This protein binds this small molecule.
Small molecule (SMILES): NC(=O)C1=CN([C@@H]2O[C@H](COP(=O)(O)OP(=O)(O)OC[C@H]3O[C@@H](n4cnc5c(N)ncnc54)[C@H](OP(=O)(O)O)[C@@H]3O)[C@@H](O)[C@H]2O)CCC1

Sequence of chain 1.A:
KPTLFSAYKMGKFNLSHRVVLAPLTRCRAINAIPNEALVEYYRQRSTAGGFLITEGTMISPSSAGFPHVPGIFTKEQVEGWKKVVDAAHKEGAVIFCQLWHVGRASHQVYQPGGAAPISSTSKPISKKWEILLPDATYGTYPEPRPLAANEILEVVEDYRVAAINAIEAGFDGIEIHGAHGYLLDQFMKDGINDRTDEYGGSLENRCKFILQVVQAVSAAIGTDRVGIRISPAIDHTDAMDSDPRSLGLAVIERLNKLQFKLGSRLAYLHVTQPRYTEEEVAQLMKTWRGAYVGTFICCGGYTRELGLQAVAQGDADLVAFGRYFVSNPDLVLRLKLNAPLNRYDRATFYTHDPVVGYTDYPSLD

Binding-site contacts:
Ligand atom NBU contacts residue TYR185 of chain 1.A at 3.2 Å.
Ligand atom OAC contacts residue TYR367 of chain 1.A at 2.8 Å (h-bond).
Ligand atom C6 contacts residue ARG340 of chain 1.A at 3.3 Å.
Ligand atom OBV contacts residue THR28 of chain 1.A at 3.2 Å (h-bond).
Ligand atom OBG contacts residue HIS239 of chain 1.A at 3.6 Å.
Ligand atom OBV contacts residue FMN1 of chain 1.B at 3.1 Å (h-bond).
Ligand atom NBU contacts residue HIS180 of chain 1.A at 2.7 Å (h-bond).
Ligand atom NBU contacts residue HIS183 of chain 1.A at 3.2 Å (h-bond).
Ligand atom CBT contacts residue TYR185 of chain 1.A at 3.5 Å (hydrophobic).
Ligand atom C2 contacts residue ARG278 of chain 1.A at 3.4 Å.
Ligand atom OAC contacts residue ARG363 of chain 1.A at 2.9 Å (salt-bridge).
Ligand atom N6 contacts residue ARG340 of chain 1.A at 3.5 Å (salt-bridge).
Ligand atom OP1 contacts residue ARG363 of chain 1.A at 2.9 Å (salt-bridge).
Ligand atom NBP contacts residue FMN1 of chain 1.B at 3.6 Å.
Ligand atom O4' contacts residue ARG278 of chain 1.A at 3.1 Å (salt-bridge).
Ligand atom OAF contacts residue ARG278 of chain 1.A at 2.9 Å (salt-bridge).
Ligand atom CBS contacts residue TYR185 of chain 1.A at 3.5 Å (hydrophobic).
Ligand atom OP3 contacts residue TYR361 of chain 1.A at 2.8 Å (h-bond).
Ligand atom N1 contacts residue ARG340 of chain 1.A at 3.1 Å (salt-bridge).
Ligand atom CBR contacts residue FMN1 of chain 1.B at 3.2 Å.
Ligand atom CBN contacts residue TYR367 of chain 1.A at 3.2 Å (hydrophobic).
Ligand atom N3 contacts residue ARG278 of chain 1.A at 3.3 Å (salt-bridge).
Ligand atom CBT contacts residue FMN1 of chain 1.B at 3.1 Å.
Ligand atom O5' contacts residue ARG363 of chain 1.A at 3.3 Å (salt-bridge).
Ligand atom C4 contacts residue ARG340 of chain 1.A at 3.6 Å.
Ligand atom NBU contacts residue FMN1 of chain 1.B at 3.1 Å.
Ligand atom OBI contacts residue FMN1 of chain 1.B at 3.3 Å.
Ligand atom OAG contacts residue ARG363 of chain 1.A at 3.0 Å (salt-bridge).
Ligand atom OP1 contacts residue TYR361 of chain 1.A at 3.0 Å (h-bond).
Ligand atom N3 contacts residue ARG340 of chain 1.A at 3.4 Å (salt-bridge).
Ligand atom OAD contacts residue ARG363 of chain 1.A at 3.6 Å (salt-bridge).
Ligand atom OBV contacts residue TRP103 of chain 1.A at 3.1 Å.
Ligand atom P2' contacts residue TYR361 of chain 1.A at 3.5 Å.
Ligand atom N1 contacts residue ARG278 of chain 1.A at 3.6 Å.
Ligand atom OP1 contacts residue ARG340 of chain 1.A at 2.8 Å (salt-bridge).
Ligand atom OBJ contacts residue ARG278 of chain 1.A at 3.4 Å (salt-bridge).
Ligand atom CBO contacts residue TYR367 of chain 1.A at 3.3 Å (hydrophobic).
Ligand atom OP2 contacts residue ARG363 of chain 1.A at 2.8 Å (salt-bridge).
Ligand atom C2 contacts residue ARG340 of chain 1.A at 3.4 Å.
Ligand atom C4 contacts residue ARG278 of chain 1.A at 3.3 Å.